Binding-site contacts:
Ligand atom N07 contacts residue LEU80 of chain 1.B at 3.7 Å.
Ligand atom C33 contacts residue LEU76 of chain 1.B at 3.7 Å (hydrophobic).
Ligand atom C02 contacts residue GLU191 of chain 1.B at 3.5 Å.
Ligand atom C14 contacts residue LEU80 of chain 1.B at 3.9 Å (hydrophobic).
Ligand atom O22 contacts residue LEU80 of chain 1.B at 3.6 Å.
Ligand atom O29 contacts residue ILE41 of chain 1.B at 3.7 Å.
Ligand atom C33 contacts residue PRO189 of chain 1.B at 3.8 Å (hydrophobic).
Ligand atom O29 contacts residue PHE186 of chain 1.B at 3.4 Å.
Ligand atom C04 contacts residue LEU76 of chain 1.B at 3.8 Å (hydrophobic).
Ligand atom O34 contacts residue GLU191 of chain 1.B at 3.3 Å (salt-bridge).
Ligand atom C30 contacts residue ILE41 of chain 1.B at 3.5 Å (hydrophobic).
Ligand atom C26 contacts residue LEU76 of chain 1.B at 3.8 Å (hydrophobic).
Ligand atom C31 contacts residue PRO189 of chain 1.B at 3.7 Å (hydrophobic).
Ligand atom C32 contacts residue PRO189 of chain 1.B at 3.4 Å (hydrophobic).
Ligand atom O01 contacts residue LEU76 of chain 1.B at 3.8 Å.
Ligand atom C21 contacts residue SER84 of chain 1.B at 3.9 Å.
Ligand atom C02 contacts residue LEU76 of chain 1.B at 3.7 Å (hydrophobic).
Ligand atom O01 contacts residue LEU190 of chain 1.B at 2.7 Å (h-bond).
Ligand atom O34 contacts residue THR192 of chain 1.B at 2.6 Å (h-bond).
Ligand atom O34 contacts residue LEU190 of chain 1.B at 3.8 Å.
Ligand atom C02 contacts residue LEU190 of chain 1.B at 3.3 Å (hydrophobic).
Ligand atom O01 contacts residue SER188 of chain 1.B at 3.6 Å.
Ligand atom C02 contacts residue THR192 of chain 1.B at 3.7 Å.
Ligand atom C04 contacts residue LEU190 of chain 1.B at 4.0 Å (hydrophobic).
Ligand atom C06 contacts residue LEU80 of chain 1.B at 3.9 Å (hydrophobic).
Ligand atom C20 contacts residue ALA87 of chain 1.B at 3.5 Å (hydrophobic).
Ligand atom C03 contacts residue LEU76 of chain 1.B at 3.6 Å (hydrophobic).
Ligand atom O01 contacts residue GLU191 of chain 1.B at 3.1 Å (salt-bridge).
Ligand atom C03 contacts residue LEU190 of chain 1.B at 3.6 Å (hydrophobic).
Ligand atom O34 contacts residue LEU76 of chain 1.B at 3.6 Å.
Ligand atom C19 contacts residue TRP106 of chain 1.B at 3.6 Å (hydrophobic).
Ligand atom O01 contacts residue PRO189 of chain 1.B at 3.2 Å.
Ligand atom C08 contacts residue LEU80 of chain 1.B at 3.6 Å (hydrophobic).
Ligand atom C25 contacts residue PRO189 of chain 1.B at 4.0 Å (hydrophobic).
Ligand atom C15 contacts residue LEU80 of chain 1.B at 3.8 Å (hydrophobic).
Ligand atom C17 contacts residue LEU107 of chain 1.B at 3.6 Å (hydrophobic).
Ligand atom C04 contacts residue THR192 of chain 1.B at 3.6 Å.
Ligand atom C30 contacts residue THR47 of chain 1.B at 3.5 Å.
Ligand atom C05 contacts residue LEU80 of chain 1.B at 3.7 Å (hydrophobic).
Ligand atom C30 contacts residue PHE186 of chain 1.B at 3.8 Å (hydrophobic).

Sequence of chain 1.B:
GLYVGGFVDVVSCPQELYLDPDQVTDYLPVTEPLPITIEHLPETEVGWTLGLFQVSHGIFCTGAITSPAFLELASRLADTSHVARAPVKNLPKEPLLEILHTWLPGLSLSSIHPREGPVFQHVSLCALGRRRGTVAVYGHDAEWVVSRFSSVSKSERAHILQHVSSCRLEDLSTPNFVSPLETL

A protein and the small-molecule ligand that binds it are described below.
Small molecule (SMILES): COc1ccc(Nc2cc(C(=O)O)ccc2NC(=O)c2cccc(CC3CCCCC3)n2)cc1